Sequence of chain 1.E:
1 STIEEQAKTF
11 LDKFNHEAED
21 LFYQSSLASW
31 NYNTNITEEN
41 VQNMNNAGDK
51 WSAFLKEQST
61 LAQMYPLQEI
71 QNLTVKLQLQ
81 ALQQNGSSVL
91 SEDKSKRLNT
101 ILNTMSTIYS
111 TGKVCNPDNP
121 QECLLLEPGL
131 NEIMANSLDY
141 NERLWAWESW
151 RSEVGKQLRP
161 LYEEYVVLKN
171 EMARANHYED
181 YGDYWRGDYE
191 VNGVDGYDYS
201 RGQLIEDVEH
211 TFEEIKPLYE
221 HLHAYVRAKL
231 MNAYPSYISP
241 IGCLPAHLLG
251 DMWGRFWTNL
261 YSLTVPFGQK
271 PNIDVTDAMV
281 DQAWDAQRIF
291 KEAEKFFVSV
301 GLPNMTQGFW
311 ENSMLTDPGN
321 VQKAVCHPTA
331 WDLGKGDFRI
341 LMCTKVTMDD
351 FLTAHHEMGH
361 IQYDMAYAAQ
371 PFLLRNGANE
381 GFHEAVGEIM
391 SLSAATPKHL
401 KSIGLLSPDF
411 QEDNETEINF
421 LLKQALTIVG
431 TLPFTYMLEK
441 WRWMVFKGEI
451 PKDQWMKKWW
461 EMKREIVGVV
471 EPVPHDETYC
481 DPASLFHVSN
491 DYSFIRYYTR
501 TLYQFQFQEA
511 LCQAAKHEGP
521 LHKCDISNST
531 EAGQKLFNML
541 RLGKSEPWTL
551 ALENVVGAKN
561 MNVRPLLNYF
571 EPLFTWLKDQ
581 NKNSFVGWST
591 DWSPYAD

The small molecule below binds the protein below.
Small molecule (SMILES): CC(=O)N[C@@H]1[C@@H](O)[C@H](O)[C@@H](CO)O[C@H]1O

Binding-site contacts:
Ligand atom C3 contacts residue ASN304 of chain 1.E at 3.8 Å.
Ligand atom C5 contacts residue ASN304 of chain 1.E at 3.7 Å.
Ligand atom C4 contacts residue ASN304 of chain 1.E at 4.2 Å.
Ligand atom C7 contacts residue ASN304 of chain 1.E at 3.6 Å.
Ligand atom C1 contacts residue ASN304 of chain 1.E at 1.4 Å.
Ligand atom O7 contacts residue ASN304 of chain 1.E at 3.9 Å.
Ligand atom N2 contacts residue ASN304 of chain 1.E at 2.9 Å (h-bond).
Ligand atom C2 contacts residue ASN304 of chain 1.E at 2.5 Å.
Ligand atom O5 contacts residue ASN304 of chain 1.E at 2.4 Å (h-bond).